Sequence of chain 1.C:
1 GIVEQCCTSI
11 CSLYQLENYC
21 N

Binding-site contacts:
Ligand atom C4 contacts residue LEU11 of chain 1.D at 4.3 Å (hydrophobic).
Ligand atom C5 contacts residue LEU11 of chain 1.D at 4.5 Å (hydrophobic).
Ligand atom C3 contacts residue UNK1 of chain 1.K at 4.1 Å.
Ligand atom C1 contacts residue CYS6 of chain 1.C at 3.5 Å (hydrophobic).
Ligand atom C4 contacts residue ALA14 of chain 1.D at 3.6 Å (hydrophobic).
Ligand atom C6 contacts residue LEU16 of chain 1.C at 3.6 Å (hydrophobic).
Ligand atom C5 contacts residue ALA14 of chain 1.D at 4.0 Å (hydrophobic).
Ligand atom C5 contacts residue LEU16 of chain 1.C at 3.3 Å (hydrophobic).
Ligand atom C4 contacts residue LEU16 of chain 1.C at 4.3 Å (hydrophobic).
Ligand atom O1 contacts residue SER9 of chain 1.C at 3.8 Å.
Ligand atom C1 contacts residue ILE10 of chain 1.C at 4.5 Å (hydrophobic).
Ligand atom C1 contacts residue CYS11 of chain 1.C at 4.1 Å (hydrophobic).
Ligand atom O1 contacts residue CYS11 of chain 1.C at 3.2 Å (h-bond).
Ligand atom C2 contacts residue LEU11 of chain 1.D at 3.2 Å (hydrophobic).
Ligand atom C6 contacts residue CYS11 of chain 1.C at 3.6 Å (hydrophobic).
Ligand atom C4 contacts residue UNK1 of chain 1.K at 3.8 Å.
Ligand atom C3 contacts residue HIS10 of chain 1.D at 4.4 Å.
Ligand atom O1 contacts residue CYS6 of chain 1.C at 2.5 Å (h-bond).
Ligand atom C1 contacts residue LEU11 of chain 1.D at 3.4 Å (hydrophobic).
Ligand atom O1 contacts residue ILE10 of chain 1.C at 3.7 Å.
Ligand atom C4 contacts residue HIS10 of chain 1.D at 4.4 Å.
Ligand atom C6 contacts residue LEU11 of chain 1.D at 4.0 Å (hydrophobic).
Ligand atom O1 contacts residue LEU11 of chain 1.D at 3.8 Å.
Ligand atom C3 contacts residue LEU11 of chain 1.D at 3.7 Å (hydrophobic).
Ligand atom C2 contacts residue CYS6 of chain 1.C at 3.9 Å (hydrophobic).
Ligand atom C5 contacts residue CYS11 of chain 1.C at 4.3 Å (hydrophobic).

A protein and the small-molecule ligand that binds it are described below.
Small molecule (SMILES): Cc1cccc(O)c1

Sequence of chain 1.D:
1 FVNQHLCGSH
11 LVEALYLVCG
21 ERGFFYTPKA